Binding-site contacts:
Ligand atom CD1 contacts residue TYR162 of chain 3.A at 3.5 Å (hydrophobic).
Ligand atom O contacts residue VAL127 of chain 3.A at 3.5 Å.
Ligand atom N contacts residue SER163 of chain 3.A at 3.9 Å.
Ligand atom O contacts residue SER163 of chain 3.A at 3.1 Å (h-bond).
Ligand atom C contacts residue VAL127 of chain 3.A at 3.7 Å (hydrophobic).
Ligand atom CA contacts residue GLY105 of chain 3.A at 3.9 Å.
Ligand atom CD2 contacts residue PHE126 of chain 3.A at 3.4 Å (hydrophobic).
Ligand atom CE contacts residue ARG165 of chain 3.A at 3.8 Å.
Ligand atom CD contacts residue GLN203 of chain 3.A at 3.5 Å.
Ligand atom N contacts residue VAL125 of chain 3.A at 3.5 Å (h-bond).
Ligand atom C contacts residue GLY105 of chain 3.A at 3.8 Å.
Ligand atom CD2 contacts residue LEU161 of chain 3.A at 3.6 Å (hydrophobic).
Ligand atom CA contacts residue SER163 of chain 3.A at 3.7 Å.
Ligand atom CB contacts residue GLY105 of chain 3.A at 3.1 Å.
Ligand atom CG contacts residue TYR162 of chain 3.A at 3.9 Å (hydrophobic).
Ligand atom N contacts residue GLY105 of chain 3.A at 2.8 Å (h-bond).
Ligand atom O contacts residue LEU161 of chain 3.A at 3.4 Å (h-bond).
Ligand atom CA contacts residue VAL125 of chain 3.A at 3.4 Å (hydrophobic).
Ligand atom CA contacts residue PHE126 of chain 3.A at 3.9 Å (hydrophobic).
Ligand atom CD1 contacts residue GLN203 of chain 3.A at 3.5 Å.
Ligand atom CB contacts residue ILE130 of chain 3.A at 3.6 Å (hydrophobic).
Ligand atom CA contacts residue ILE130 of chain 3.A at 3.5 Å (hydrophobic).
Ligand atom CD contacts residue ARG165 of chain 3.A at 3.8 Å.
Ligand atom C contacts residue LEU161 of chain 3.A at 3.8 Å (hydrophobic).
Ligand atom CA contacts residue GLY105 of chain 3.A at 3.6 Å.
Ligand atom O contacts residue GLY105 of chain 3.A at 3.7 Å.
Ligand atom O contacts residue PHE126 of chain 3.A at 3.4 Å.
Ligand atom SD contacts residue ARG165 of chain 3.A at 3.5 Å.
Ligand atom O contacts residue TYR162 of chain 3.A at 3.6 Å.
Ligand atom C contacts residue ILE130 of chain 3.A at 3.9 Å (hydrophobic).
Ligand atom O contacts residue GLN203 of chain 3.A at 3.5 Å (h-bond).
Ligand atom O contacts residue ILE130 of chain 3.A at 3.7 Å.
Ligand atom CB contacts residue ILE104 of chain 3.A at 3.6 Å (hydrophobic).
Ligand atom OE1 contacts residue ARG165 of chain 3.A at 2.9 Å (salt-bridge).
Ligand atom O contacts residue VAL127 of chain 3.A at 2.5 Å (h-bond).
Ligand atom CD1 contacts residue GLY124 of chain 3.A at 3.9 Å.
Ligand atom CB contacts residue TYR162 of chain 3.A at 3.5 Å (hydrophobic).
Ligand atom CB contacts residue VAL125 of chain 3.A at 3.3 Å (hydrophobic).
Ligand atom N contacts residue LEU161 of chain 3.A at 3.2 Å (h-bond).
Ligand atom CA contacts residue LEU161 of chain 3.A at 3.5 Å (hydrophobic).

Sequence of chain 3.A:
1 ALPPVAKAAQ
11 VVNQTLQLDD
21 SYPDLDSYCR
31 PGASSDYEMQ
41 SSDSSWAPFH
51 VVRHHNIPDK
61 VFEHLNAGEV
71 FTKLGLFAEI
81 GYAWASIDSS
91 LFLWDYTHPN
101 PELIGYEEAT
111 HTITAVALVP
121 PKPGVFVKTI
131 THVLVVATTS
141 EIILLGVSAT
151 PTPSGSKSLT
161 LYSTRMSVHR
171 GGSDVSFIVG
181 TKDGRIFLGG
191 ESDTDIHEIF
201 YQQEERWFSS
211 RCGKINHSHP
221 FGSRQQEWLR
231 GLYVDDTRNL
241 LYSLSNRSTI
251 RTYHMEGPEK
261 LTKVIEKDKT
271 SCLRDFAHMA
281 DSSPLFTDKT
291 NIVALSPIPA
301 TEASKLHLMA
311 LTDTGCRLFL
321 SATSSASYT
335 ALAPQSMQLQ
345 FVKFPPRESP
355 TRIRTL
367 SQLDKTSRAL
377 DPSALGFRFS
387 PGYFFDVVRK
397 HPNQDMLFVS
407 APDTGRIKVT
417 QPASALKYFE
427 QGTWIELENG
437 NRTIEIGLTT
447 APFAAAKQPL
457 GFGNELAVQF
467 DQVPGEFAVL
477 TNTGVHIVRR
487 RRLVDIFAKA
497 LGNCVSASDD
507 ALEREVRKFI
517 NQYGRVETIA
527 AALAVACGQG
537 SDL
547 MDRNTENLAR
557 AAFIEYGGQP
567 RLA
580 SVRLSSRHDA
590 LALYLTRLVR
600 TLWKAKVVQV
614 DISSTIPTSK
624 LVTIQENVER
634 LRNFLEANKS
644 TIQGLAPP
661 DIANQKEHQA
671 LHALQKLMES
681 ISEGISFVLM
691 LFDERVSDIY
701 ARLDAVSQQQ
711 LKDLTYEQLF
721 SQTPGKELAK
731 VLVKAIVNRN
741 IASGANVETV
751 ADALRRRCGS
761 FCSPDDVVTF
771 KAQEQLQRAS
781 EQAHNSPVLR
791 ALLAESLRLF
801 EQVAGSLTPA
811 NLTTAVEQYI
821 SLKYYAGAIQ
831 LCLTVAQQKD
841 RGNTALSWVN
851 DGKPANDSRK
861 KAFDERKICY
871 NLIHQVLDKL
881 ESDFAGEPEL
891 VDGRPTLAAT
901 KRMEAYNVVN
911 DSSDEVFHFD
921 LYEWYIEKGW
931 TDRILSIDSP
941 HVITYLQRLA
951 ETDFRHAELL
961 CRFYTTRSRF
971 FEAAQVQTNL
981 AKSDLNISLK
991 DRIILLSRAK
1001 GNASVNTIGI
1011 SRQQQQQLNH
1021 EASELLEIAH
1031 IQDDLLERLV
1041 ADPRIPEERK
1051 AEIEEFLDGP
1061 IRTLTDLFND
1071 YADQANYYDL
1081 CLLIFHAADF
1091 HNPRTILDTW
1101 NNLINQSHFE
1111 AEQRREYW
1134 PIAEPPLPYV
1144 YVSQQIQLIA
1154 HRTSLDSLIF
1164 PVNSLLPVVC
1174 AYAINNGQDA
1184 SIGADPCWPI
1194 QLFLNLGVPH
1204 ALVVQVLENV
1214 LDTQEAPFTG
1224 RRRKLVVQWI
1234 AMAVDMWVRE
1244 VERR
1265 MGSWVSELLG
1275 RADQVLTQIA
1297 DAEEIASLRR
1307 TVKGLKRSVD

A protein and the small-molecule ligand that binds it are described below.
Small molecule (SMILES): CSCC[C@H](NC(=O)[C@@H]1CCCN1C(=O)[C@H](CC(C)C)NC(=O)[C@H](CC(C)C)NC(=O)[C@H](CCCCN)NC(=O)[C@H](C)NC(=O)[C@H](CCCCN)NC(=O)[C@@H](N)CCCN=C(N)N)C(=O)N[C@@H](CCC(=O)O)C(=O)N[C@@H](CCC(=O)O)C(=O)N[C@@H](C)C(=O)N[C@@H](CC(C)C)C(=O)N[C@@H](CC(C)C)C(=O)N1CCC[C@H]1C=O